This protein binds this small molecule.
Small molecule (SMILES): O=C(CCS)N1CCC(O)(c2ccc(Cl)c(C(F)(F)F)c2)CC1

Binding-site contacts:
Ligand atom C10 contacts residue TYR60 of chain 1.A at 3.7 Å (hydrophobic).
Ligand atom C10 contacts residue ILE89 of chain 1.A at 4.1 Å (hydrophobic).
Ligand atom F2 contacts residue ILE40 of chain 1.A at 3.7 Å.
Ligand atom C2 contacts residue GLU92 of chain 1.A at 4.0 Å.
Ligand atom CL contacts residue TYR60 of chain 1.A at 3.6 Å.
Ligand atom F1 contacts residue VAL64 of chain 1.A at 3.4 Å.
Ligand atom C14 contacts residue ILE40 of chain 1.A at 3.6 Å (hydrophobic).
Ligand atom F3 contacts residue VAL64 of chain 1.A at 3.5 Å.
Ligand atom S contacts residue ILE40 of chain 1.A at 4.2 Å.
Ligand atom F1 contacts residue TYR60 of chain 1.A at 3.3 Å.
Ligand atom C5 contacts residue ILE89 of chain 1.A at 3.8 Å (hydrophobic).
Ligand atom F2 contacts residue ALA61 of chain 1.A at 3.9 Å.
Ligand atom C14 contacts residue TYR60 of chain 1.A at 3.6 Å (hydrophobic).
Ligand atom C13 contacts residue ILE40 of chain 1.A at 3.3 Å (hydrophobic).
Ligand atom C15 contacts residue ILE40 of chain 1.A at 4.0 Å (hydrophobic).
Ligand atom C13 contacts residue TYR60 of chain 1.A at 3.3 Å (hydrophobic).
Ligand atom C4 contacts residue CYS93 of chain 1.A at 4.1 Å (hydrophobic).
Ligand atom C15 contacts residue TYR60 of chain 1.A at 4.0 Å (hydrophobic).
Ligand atom C2 contacts residue CYS93 of chain 1.A at 3.7 Å (hydrophobic).
Ligand atom F2 contacts residue LEU36 of chain 1.A at 3.5 Å.
Ligand atom C12 contacts residue ILE89 of chain 1.A at 4.2 Å (hydrophobic).
Ligand atom F3 contacts residue LEU36 of chain 1.A at 4.1 Å.
Ligand atom C5 contacts residue CYS93 of chain 1.A at 4.1 Å (hydrophobic).
Ligand atom C1 contacts residue GLU92 of chain 1.A at 3.7 Å.
Ligand atom F2 contacts residue ILE89 of chain 1.A at 4.2 Å.
Ligand atom F3 contacts residue ILE89 of chain 1.A at 3.3 Å.
Ligand atom S contacts residue CYS93 of chain 1.A at 2.1 Å (h-bond).
Ligand atom C12 contacts residue VAL64 of chain 1.A at 4.1 Å (hydrophobic).
Ligand atom C11 contacts residue ILE40 of chain 1.A at 3.8 Å (hydrophobic).
Ligand atom S contacts residue EDO1 of chain 1.C at 3.5 Å (h-bond).
Ligand atom C11 contacts residue TYR60 of chain 1.A at 3.5 Å (hydrophobic).
Ligand atom C15 contacts residue EDO1 of chain 1.C at 3.9 Å.
Ligand atom C1 contacts residue CYS93 of chain 1.A at 3.3 Å (hydrophobic).
Ligand atom F1 contacts residue ALA61 of chain 1.A at 3.3 Å.
Ligand atom CL contacts residue ALA61 of chain 1.A at 4.0 Å.
Ligand atom C9 contacts residue TYR60 of chain 1.A at 3.9 Å (hydrophobic).
Ligand atom C12 contacts residue TYR60 of chain 1.A at 4.1 Å (hydrophobic).
Ligand atom CL contacts residue ILE40 of chain 1.A at 3.5 Å.
Ligand atom C4 contacts residue GLU92 of chain 1.A at 3.4 Å.
Ligand atom CL contacts residue LEU57 of chain 1.A at 3.2 Å.

Sequence of chain 1.A:
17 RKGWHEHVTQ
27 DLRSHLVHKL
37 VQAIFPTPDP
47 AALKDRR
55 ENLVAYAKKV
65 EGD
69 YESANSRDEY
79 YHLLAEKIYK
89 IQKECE